Sequence of chain 1.I:
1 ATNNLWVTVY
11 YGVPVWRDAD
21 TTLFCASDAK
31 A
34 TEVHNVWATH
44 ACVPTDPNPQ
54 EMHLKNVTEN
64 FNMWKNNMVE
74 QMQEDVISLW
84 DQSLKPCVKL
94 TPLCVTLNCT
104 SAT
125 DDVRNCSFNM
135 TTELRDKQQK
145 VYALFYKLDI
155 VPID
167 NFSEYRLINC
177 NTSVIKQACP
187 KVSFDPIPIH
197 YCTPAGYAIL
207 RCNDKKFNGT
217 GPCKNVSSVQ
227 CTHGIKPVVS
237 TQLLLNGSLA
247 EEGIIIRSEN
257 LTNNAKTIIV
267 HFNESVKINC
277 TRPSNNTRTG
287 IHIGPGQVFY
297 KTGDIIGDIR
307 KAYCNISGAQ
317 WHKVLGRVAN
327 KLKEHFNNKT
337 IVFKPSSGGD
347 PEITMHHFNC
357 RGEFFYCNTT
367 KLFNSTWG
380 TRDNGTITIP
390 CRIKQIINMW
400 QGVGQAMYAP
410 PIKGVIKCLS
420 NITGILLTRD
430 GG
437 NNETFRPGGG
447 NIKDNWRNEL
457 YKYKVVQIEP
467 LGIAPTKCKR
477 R

Binding-site contacts:
Ligand atom C4 contacts residue ASN364 of chain 1.I at 4.2 Å.
Ligand atom C7 contacts residue MET351 of chain 1.I at 3.7 Å (hydrophobic).
Ligand atom C8 contacts residue GLY344 of chain 1.I at 4.2 Å.
Ligand atom C8 contacts residue MET351 of chain 1.I at 3.6 Å (hydrophobic).
Ligand atom O7 contacts residue ASN364 of chain 1.I at 3.6 Å.
Ligand atom C1 contacts residue THR366 of chain 1.I at 3.3 Å.
Ligand atom O7 contacts residue SER342 of chain 1.I at 4.3 Å.
Ligand atom C5 contacts residue THR366 of chain 1.I at 4.1 Å.
Ligand atom N2 contacts residue ASN364 of chain 1.I at 3.0 Å (h-bond).
Ligand atom O5 contacts residue THR366 of chain 1.I at 3.6 Å.
Ligand atom O7 contacts residue MET351 of chain 1.I at 3.6 Å.
Ligand atom C5 contacts residue ASN364 of chain 1.I at 3.7 Å.
Ligand atom C7 contacts residue ASN364 of chain 1.I at 3.7 Å.
Ligand atom C1 contacts residue ASN364 of chain 1.I at 1.4 Å.
Ligand atom O5 contacts residue ASN364 of chain 1.I at 2.4 Å (h-bond).
Ligand atom C2 contacts residue ASN364 of chain 1.I at 2.5 Å.
Ligand atom C3 contacts residue ASN364 of chain 1.I at 3.8 Å.
Ligand atom O7 contacts residue THR366 of chain 1.I at 4.1 Å.

This protein binds this small molecule.
Small molecule (SMILES): CC(=O)N[C@H]1[C@H](O[C@H]2[C@H](O)[C@@H](NC(C)=O)CO[C@@H]2CO)O[C@H](CO)[C@@H](O)[C@@H]1O